Sequence of chain 1.A:
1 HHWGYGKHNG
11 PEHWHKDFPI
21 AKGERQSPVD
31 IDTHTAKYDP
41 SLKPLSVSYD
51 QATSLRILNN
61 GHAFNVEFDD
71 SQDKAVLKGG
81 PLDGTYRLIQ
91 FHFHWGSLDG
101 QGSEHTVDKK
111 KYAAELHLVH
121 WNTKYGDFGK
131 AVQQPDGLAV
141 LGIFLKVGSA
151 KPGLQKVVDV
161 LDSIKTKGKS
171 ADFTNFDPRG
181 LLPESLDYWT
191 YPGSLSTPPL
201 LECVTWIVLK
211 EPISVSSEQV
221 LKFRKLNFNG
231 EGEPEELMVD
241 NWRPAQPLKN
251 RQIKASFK

The small molecule below binds the protein below.
Small molecule (SMILES): NS(=O)(=O)c1nc2ccccc2s1

Binding-site contacts:
Ligand atom C8 contacts residue HIS2 of chain 1.A at 3.7 Å.
Ligand atom O1 contacts residue ASP17 of chain 1.A at 2.8 Å (salt-bridge).
Ligand atom O1 contacts residue TRP14 of chain 1.A at 3.8 Å.
Ligand atom C4 contacts residue ASN9 of chain 1.A at 4.2 Å.
Ligand atom O2 contacts residue PHE18 of chain 1.A at 3.8 Å.
Ligand atom C2 contacts residue TRP3 of chain 1.A at 4.5 Å (hydrophobic).
Ligand atom O2 contacts residue HIS2 of chain 1.A at 2.7 Å (h-bond).
Ligand atom S1 contacts residue HIS2 of chain 1.A at 2.9 Å (h-bond).
Ligand atom S contacts residue ASP17 of chain 1.A at 3.5 Å (salt-bridge).
Ligand atom O1 contacts residue HIS13 of chain 1.A at 2.9 Å (h-bond).
Ligand atom N contacts residue TRP14 of chain 1.A at 3.1 Å.
Ligand atom C9 contacts residue HIS8 of chain 1.A at 4.0 Å.
Ligand atom N3 contacts residue HIS13 of chain 1.A at 4.1 Å.
Ligand atom S1 contacts residue ASP17 of chain 1.A at 3.7 Å.
Ligand atom C2 contacts residue ASP17 of chain 1.A at 4.0 Å.
Ligand atom O2 contacts residue TRP3 of chain 1.A at 3.4 Å.
Ligand atom S contacts residue HIS2 of chain 1.A at 3.8 Å.
Ligand atom N3 contacts residue ASN9 of chain 1.A at 3.8 Å.
Ligand atom N contacts residue TRP3 of chain 1.A at 3.7 Å.
Ligand atom C2 contacts residue HIS2 of chain 1.A at 3.9 Å.
Ligand atom N contacts residue HIS13 of chain 1.A at 3.4 Å.
Ligand atom S1 contacts residue TRP3 of chain 1.A at 4.3 Å.
Ligand atom C7 contacts residue HIS2 of chain 1.A at 4.0 Å.
Ligand atom N3 contacts residue HIS8 of chain 1.A at 4.0 Å.
Ligand atom N contacts residue ASN9 of chain 1.A at 3.6 Å.
Ligand atom C9 contacts residue ASN9 of chain 1.A at 4.0 Å.
Ligand atom N3 contacts residue HIS2 of chain 1.A at 4.1 Å.
Ligand atom C4 contacts residue HIS8 of chain 1.A at 3.5 Å.
Ligand atom S contacts residue TRP3 of chain 1.A at 4.1 Å.
Ligand atom N contacts residue GLY10 of chain 1.A at 4.3 Å.
Ligand atom O1 contacts residue LYS16 of chain 1.A at 4.0 Å.
Ligand atom S contacts residue HIS13 of chain 1.A at 3.8 Å.
Ligand atom O2 contacts residue ASP17 of chain 1.A at 3.5 Å (salt-bridge).
Ligand atom C9 contacts residue HIS2 of chain 1.A at 3.9 Å.
Ligand atom C2 contacts residue ASN9 of chain 1.A at 4.5 Å.
Ligand atom S contacts residue TRP14 of chain 1.A at 4.1 Å.